A small-molecule ligand and the protein it binds are described below.
Small molecule (SMILES): Cc1cn([C@H]2C[C@H](OP(=O)(O)O)[C@@H](COP(=O)=O)O2)c(=O)[nH]c1=O

Binding-site contacts:
Ligand atom C2 contacts residue TRP25 of chain 1.A at 3.5 Å (hydrophobic).
Ligand atom N1 contacts residue TRP25 of chain 1.A at 3.6 Å.
Ligand atom C7 contacts residue TRP25 of chain 1.A at 3.8 Å (hydrophobic).
Ligand atom O2 contacts residue TRP25 of chain 1.A at 3.9 Å.
Ligand atom O2 contacts residue GLY54 of chain 1.A at 4.1 Å.
Ligand atom C3' contacts residue GLY54 of chain 1.A at 4.5 Å.
Ligand atom O4 contacts residue TRP25 of chain 1.A at 3.3 Å.
Ligand atom C1' contacts residue GLY54 of chain 1.A at 4.2 Å.
Ligand atom O4 contacts residue ASN21 of chain 1.A at 3.0 Å (h-bond).
Ligand atom N3 contacts residue TRP25 of chain 1.A at 3.4 Å.
Ligand atom O5' contacts residue MET53 of chain 1.A at 3.3 Å (h-bond).
Ligand atom C1' contacts residue TRP25 of chain 1.A at 4.0 Å (hydrophobic).
Ligand atom C2' contacts residue TRP25 of chain 1.A at 3.4 Å (hydrophobic).
Ligand atom P contacts residue GLY54 of chain 1.A at 4.5 Å.
Ligand atom C3' contacts residue MET53 of chain 1.A at 4.2 Å (hydrophobic).
Ligand atom P contacts residue MET53 of chain 1.A at 4.0 Å.
Ligand atom O3' contacts residue GLY54 of chain 1.A at 3.7 Å.
Ligand atom OP1 contacts residue LYS55 of chain 1.A at 3.6 Å.
Ligand atom O2 contacts residue ALA45 of chain 1.A at 3.7 Å.
Ligand atom C4 contacts residue ASN21 of chain 1.A at 4.0 Å.
Ligand atom C6 contacts residue TRP25 of chain 1.A at 3.8 Å (hydrophobic).
Ligand atom C4 contacts residue TRP25 of chain 1.A at 3.4 Å (hydrophobic).
Ligand atom C2' contacts residue GLY54 of chain 1.A at 4.0 Å.
Ligand atom C5 contacts residue TRP25 of chain 1.A at 3.6 Å (hydrophobic).
Ligand atom OP1 contacts residue MET53 of chain 1.A at 3.9 Å.
Ligand atom O4 contacts residue LYS23 of chain 1.A at 4.4 Å.
Ligand atom N3 contacts residue ASN21 of chain 1.A at 4.4 Å.
Ligand atom O3' contacts residue MET53 of chain 1.A at 3.8 Å.
Ligand atom C2' contacts residue MET53 of chain 1.A at 4.0 Å (hydrophobic).
Ligand atom OP1 contacts residue GLY54 of chain 1.A at 3.9 Å.

Sequence of chain 1.A:
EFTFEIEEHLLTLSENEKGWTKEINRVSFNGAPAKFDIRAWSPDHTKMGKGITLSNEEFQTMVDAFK